Binding-site contacts:
Ligand atom O4 contacts residue SER97 of chain 1.A at 3.4 Å.
Ligand atom C2 contacts residue CA1 of chain 1.I at 3.4 Å.
Ligand atom C2 contacts residue GOL1 of chain 1.K at 0.2 Å.
Ligand atom O5 contacts residue GOL1 of chain 1.K at 2.6 Å.
Ligand atom O2 contacts residue ASN21 of chain 1.A at 3.0 Å (h-bond).
Ligand atom O2 contacts residue CA1 of chain 1.I at 2.5 Å.
Ligand atom O3 contacts residue ASP101 of chain 1.A at 3.0 Å (salt-bridge).
Ligand atom O3 contacts residue ASP104 of chain 1.A at 2.9 Å (salt-bridge).
Ligand atom O4 contacts residue ASP104 of chain 1.A at 3.3 Å (salt-bridge).
Ligand atom C2 contacts residue GLY114 of chain 1.B at 3.4 Å.
Ligand atom C4 contacts residue GOL1 of chain 1.K at 0.1 Å.
Ligand atom O6 contacts residue GOL1 of chain 1.K at 3.3 Å (h-bond).
Ligand atom O4 contacts residue GLU95 of chain 1.A at 3.5 Å (salt-bridge).
Ligand atom C6 contacts residue ASP96 of chain 1.A at 3.2 Å.
Ligand atom C4 contacts residue CA1 of chain 1.H at 3.4 Å.
Ligand atom O2 contacts residue GOL1 of chain 1.K at 0.1 Å (h-bond).
Ligand atom O1 contacts residue GOL1 of chain 1.K at 2.4 Å.
Ligand atom O4 contacts residue ASP96 of chain 1.A at 2.7 Å (salt-bridge).
Ligand atom O4 contacts residue CA1 of chain 1.H at 2.5 Å.
Ligand atom C3 contacts residue ASP104 of chain 1.A at 3.7 Å.
Ligand atom C3 contacts residue CA1 of chain 1.H at 3.4 Å.
Ligand atom C1 contacts residue GOL1 of chain 1.K at 1.7 Å.
Ligand atom C6 contacts residue GOL1 of chain 1.K at 2.7 Å.
Ligand atom C4 contacts residue ASP96 of chain 1.A at 3.5 Å.
Ligand atom C3 contacts residue GOL1 of chain 1.K at 0.1 Å.
Ligand atom O3 contacts residue CA1 of chain 1.I at 2.4 Å.
Ligand atom C3 contacts residue CA1 of chain 1.I at 3.4 Å.
Ligand atom O3 contacts residue CA1 of chain 1.H at 2.5 Å.
Ligand atom O4 contacts residue GOL1 of chain 1.K at 0.1 Å (h-bond).
Ligand atom O6 contacts residue ASP96 of chain 1.A at 3.0 Å (salt-bridge).
Ligand atom C4 contacts residue ASP104 of chain 1.A at 3.4 Å.
Ligand atom C3 contacts residue ASP99 of chain 1.A at 3.3 Å.
Ligand atom O3 contacts residue ASP99 of chain 1.A at 2.7 Å (salt-bridge).
Ligand atom O2 contacts residue SER22 of chain 1.A at 3.5 Å.
Ligand atom C6 contacts residue SER22 of chain 1.A at 3.2 Å.
Ligand atom O6 contacts residue SER97 of chain 1.A at 3.2 Å.
Ligand atom C5 contacts residue GOL1 of chain 1.K at 1.7 Å.
Ligand atom O3 contacts residue GOL1 of chain 1.K at 0.1 Å (h-bond).
Ligand atom O2 contacts residue GLY114 of chain 1.B at 2.5 Å (h-bond).
Ligand atom O5 contacts residue ALA23 of chain 1.A at 3.1 Å (h-bond).

This protein binds this small molecule.
Small molecule (SMILES): OC[C@H]1O[C@H](O)[C@@H](O)[C@@H](O)[C@@H]1O

Sequence of chain 1.A:
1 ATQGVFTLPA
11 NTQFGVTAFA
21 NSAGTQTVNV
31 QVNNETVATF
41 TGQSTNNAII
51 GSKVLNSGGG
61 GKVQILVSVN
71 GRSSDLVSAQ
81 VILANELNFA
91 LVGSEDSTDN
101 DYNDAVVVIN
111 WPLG

Sequence of chain 1.B:
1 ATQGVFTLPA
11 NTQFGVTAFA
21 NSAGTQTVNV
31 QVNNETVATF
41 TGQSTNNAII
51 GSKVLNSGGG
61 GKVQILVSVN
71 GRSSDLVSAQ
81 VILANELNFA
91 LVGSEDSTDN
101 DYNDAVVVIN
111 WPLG